Binding-site contacts:
Ligand atom C contacts residue UDP1 of chain 1.Y at 4.0 Å.
Ligand atom O contacts residue TRP282 of chain 1.E at 4.0 Å.
Ligand atom O contacts residue TRP282 of chain 1.E at 2.9 Å (h-bond).
Ligand atom CB contacts residue UDP1 of chain 1.Y at 3.1 Å.
Ligand atom CB contacts residue ILE253 of chain 1.E at 3.7 Å (hydrophobic).
Ligand atom OG contacts residue LYS363 of chain 1.E at 3.6 Å (salt-bridge).
Ligand atom C contacts residue TRP282 of chain 1.E at 3.7 Å (hydrophobic).
Ligand atom N contacts residue VAL255 of chain 1.E at 3.7 Å.
Ligand atom C contacts residue TRP331 of chain 1.E at 3.8 Å (hydrophobic).
Ligand atom N contacts residue PHE463 of chain 1.D at 3.4 Å.
Ligand atom CA contacts residue UDP1 of chain 1.Y at 3.6 Å.
Ligand atom CA contacts residue PHE361 of chain 1.E at 3.8 Å (hydrophobic).
Ligand atom CG contacts residue PHE361 of chain 1.E at 3.9 Å (hydrophobic).
Ligand atom CB contacts residue ARG362 of chain 1.E at 3.8 Å.
Ligand atom C contacts residue ALA464 of chain 1.D at 3.8 Å (hydrophobic).
Ligand atom N contacts residue PHE361 of chain 1.E at 3.8 Å.
Ligand atom O contacts residue ALA464 of chain 1.D at 3.7 Å.
Ligand atom N contacts residue TRP331 of chain 1.E at 3.5 Å.
Ligand atom O contacts residue PHE463 of chain 1.D at 3.6 Å.
Ligand atom CB contacts residue HIS365 of chain 1.E at 3.7 Å.
Ligand atom OG contacts residue ARG362 of chain 1.E at 3.6 Å.
Ligand atom N contacts residue TRP331 of chain 1.E at 3.4 Å.
Ligand atom C contacts residue TRP282 of chain 1.E at 4.0 Å (hydrophobic).
Ligand atom O contacts residue PHE463 of chain 1.D at 3.6 Å.
Ligand atom O contacts residue ALA266 of chain 1.E at 3.7 Å.
Ligand atom OG1 contacts residue UDP1 of chain 1.Y at 3.5 Å (h-bond).
Ligand atom CA contacts residue HIS365 of chain 1.E at 3.8 Å.
Ligand atom O contacts residue SER267 of chain 1.E at 3.3 Å (h-bond).
Ligand atom O contacts residue PHE361 of chain 1.E at 3.7 Å.
Ligand atom CB contacts residue ALA266 of chain 1.E at 3.8 Å (hydrophobic).
Ligand atom N contacts residue ALA464 of chain 1.D at 3.1 Å (h-bond).
Ligand atom N contacts residue UDP1 of chain 1.Y at 3.7 Å.
Ligand atom C contacts residue PHE463 of chain 1.D at 3.6 Å (hydrophobic).
Ligand atom CG2 contacts residue PHE280 of chain 1.E at 3.9 Å (hydrophobic).
Ligand atom O contacts residue PHE361 of chain 1.E at 3.2 Å.
Ligand atom C contacts residue PHE361 of chain 1.E at 3.6 Å (hydrophobic).
Ligand atom O contacts residue LEU270 of chain 1.E at 3.6 Å.
Ligand atom N contacts residue HIS365 of chain 1.E at 3.6 Å.
Ligand atom CA contacts residue TRP331 of chain 1.E at 3.2 Å (hydrophobic).
Ligand atom OG contacts residue HIS365 of chain 1.E at 4.0 Å.

Sequence of chain 1.D:
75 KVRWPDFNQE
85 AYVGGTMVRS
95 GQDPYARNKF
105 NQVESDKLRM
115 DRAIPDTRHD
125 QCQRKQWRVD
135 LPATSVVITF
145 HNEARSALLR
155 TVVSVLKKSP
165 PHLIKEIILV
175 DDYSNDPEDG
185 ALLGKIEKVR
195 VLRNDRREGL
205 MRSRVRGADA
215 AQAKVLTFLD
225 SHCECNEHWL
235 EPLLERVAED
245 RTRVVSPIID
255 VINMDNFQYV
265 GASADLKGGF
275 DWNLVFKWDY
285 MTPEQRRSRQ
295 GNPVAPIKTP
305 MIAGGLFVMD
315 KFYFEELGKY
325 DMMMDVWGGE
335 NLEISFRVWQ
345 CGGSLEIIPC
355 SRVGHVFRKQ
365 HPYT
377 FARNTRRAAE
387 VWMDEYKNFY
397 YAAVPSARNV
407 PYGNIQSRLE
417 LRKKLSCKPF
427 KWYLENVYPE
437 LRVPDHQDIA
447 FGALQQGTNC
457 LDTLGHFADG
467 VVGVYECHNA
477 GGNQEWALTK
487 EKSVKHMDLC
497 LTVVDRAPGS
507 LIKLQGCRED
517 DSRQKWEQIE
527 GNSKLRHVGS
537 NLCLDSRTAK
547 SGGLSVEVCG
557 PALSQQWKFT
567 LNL

Sequence of chain 1.E:
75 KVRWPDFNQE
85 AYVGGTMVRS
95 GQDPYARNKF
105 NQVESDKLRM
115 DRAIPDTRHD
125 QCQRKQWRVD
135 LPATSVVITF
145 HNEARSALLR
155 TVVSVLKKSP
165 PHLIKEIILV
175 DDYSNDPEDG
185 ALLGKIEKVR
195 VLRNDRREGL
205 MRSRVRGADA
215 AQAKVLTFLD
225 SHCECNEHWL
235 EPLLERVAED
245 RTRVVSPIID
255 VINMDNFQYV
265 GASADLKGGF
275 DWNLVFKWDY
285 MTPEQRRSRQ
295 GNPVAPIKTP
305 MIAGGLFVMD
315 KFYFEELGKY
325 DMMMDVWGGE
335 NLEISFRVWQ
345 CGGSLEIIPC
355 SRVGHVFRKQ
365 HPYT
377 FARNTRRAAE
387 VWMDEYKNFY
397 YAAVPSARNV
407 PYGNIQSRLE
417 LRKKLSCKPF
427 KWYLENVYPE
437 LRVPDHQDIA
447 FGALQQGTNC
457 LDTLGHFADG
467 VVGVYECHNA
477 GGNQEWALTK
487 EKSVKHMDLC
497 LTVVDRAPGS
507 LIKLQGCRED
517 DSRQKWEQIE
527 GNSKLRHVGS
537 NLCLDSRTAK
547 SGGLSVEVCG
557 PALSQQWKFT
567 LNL

A small-molecule ligand and the protein it binds are described below.
Small molecule (SMILES): C[C@H](NC(=O)[C@@H]1CCCN1C(=O)[C@H](CS)NC(=O)[C@@H](NC(=O)[C@@H](N)CO)[C@@H](C)O)C(N)=O